Sequence of chain 1.C:
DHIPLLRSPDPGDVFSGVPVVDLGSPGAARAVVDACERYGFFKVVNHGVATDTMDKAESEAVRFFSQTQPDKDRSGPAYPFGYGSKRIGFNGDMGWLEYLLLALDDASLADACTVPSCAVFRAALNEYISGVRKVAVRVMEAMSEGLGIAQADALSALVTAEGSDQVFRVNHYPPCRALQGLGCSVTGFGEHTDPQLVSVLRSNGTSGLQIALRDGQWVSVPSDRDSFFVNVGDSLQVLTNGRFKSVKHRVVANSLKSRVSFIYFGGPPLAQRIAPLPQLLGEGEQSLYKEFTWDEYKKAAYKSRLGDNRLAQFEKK

A small-molecule ligand and the protein it binds are described below.
Small molecule (SMILES): O=C(O)CCC(=O)C(=O)O

Binding-site contacts:
Ligand atom O4 contacts residue VAL261 of chain 1.C at 3.5 Å.
Ligand atom C2 contacts residue ILE273 of chain 1.C at 3.5 Å (hydrophobic).
Ligand atom O5 contacts residue HIS202 of chain 1.C at 3.8 Å.
Ligand atom O5 contacts residue HIS259 of chain 1.C at 2.8 Å (h-bond).
Ligand atom C3 contacts residue ILE273 of chain 1.C at 3.6 Å (hydrophobic).
Ligand atom O3 contacts residue ASN181 of chain 1.C at 2.7 Å (h-bond).
Ligand atom C5 contacts residue SER271 of chain 1.C at 3.1 Å.
Ligand atom C2 contacts residue HIS259 of chain 1.C at 3.8 Å.
Ligand atom C2 contacts residue HIS202 of chain 1.C at 3.9 Å.
Ligand atom O2 contacts residue ASP204 of chain 1.C at 3.6 Å.
Ligand atom O1 contacts residue GA41 of chain 1.U at 3.4 Å (h-bond).
Ligand atom C5 contacts residue TYR183 of chain 1.C at 3.0 Å (hydrophobic).
Ligand atom C3 contacts residue ASN181 of chain 1.C at 3.6 Å.
Ligand atom C5 contacts residue ARG269 of chain 1.C at 3.8 Å.
Ligand atom O4 contacts residue TYR183 of chain 1.C at 3.6 Å.
Ligand atom C5 contacts residue LEU211 of chain 1.C at 3.5 Å (hydrophobic).
Ligand atom O1 contacts residue ILE273 of chain 1.C at 3.6 Å.
Ligand atom C5 contacts residue ASN181 of chain 1.C at 3.8 Å.
Ligand atom O1 contacts residue PHE199 of chain 1.C at 3.3 Å.
Ligand atom O1 contacts residue ARG179 of chain 1.C at 3.6 Å.
Ligand atom C3 contacts residue TYR183 of chain 1.C at 3.2 Å (hydrophobic).
Ligand atom O3 contacts residue SER271 of chain 1.C at 3.1 Å.
Ligand atom C4 contacts residue TYR183 of chain 1.C at 3.6 Å (hydrophobic).
Ligand atom O4 contacts residue LEU211 of chain 1.C at 3.4 Å.
Ligand atom O3 contacts residue TYR183 of chain 1.C at 2.4 Å (h-bond).
Ligand atom C1 contacts residue GA41 of chain 1.U at 3.8 Å.
Ligand atom O3 contacts residue ILE273 of chain 1.C at 3.8 Å.
Ligand atom O2 contacts residue HIS202 of chain 1.C at 2.8 Å (h-bond).
Ligand atom C4 contacts residue ILE273 of chain 1.C at 3.5 Å (hydrophobic).
Ligand atom O4 contacts residue ARG269 of chain 1.C at 2.5 Å (salt-bridge).
Ligand atom C1 contacts residue ILE273 of chain 1.C at 3.6 Å (hydrophobic).
Ligand atom O2 contacts residue PHE275 of chain 1.C at 3.7 Å.
Ligand atom C5 contacts residue VAL261 of chain 1.C at 3.5 Å (hydrophobic).
Ligand atom C4 contacts residue LEU211 of chain 1.C at 3.5 Å (hydrophobic).
Ligand atom O2 contacts residue GA41 of chain 1.U at 3.2 Å (h-bond).
Ligand atom O4 contacts residue SER271 of chain 1.C at 2.4 Å (h-bond).
Ligand atom C3 contacts residue VAL261 of chain 1.C at 3.8 Å (hydrophobic).
Ligand atom O1 contacts residue ASN181 of chain 1.C at 3.4 Å (h-bond).
Ligand atom C4 contacts residue VAL261 of chain 1.C at 3.4 Å (hydrophobic).
Ligand atom C1 contacts residue HIS202 of chain 1.C at 3.5 Å.